A small-molecule ligand and the protein it binds are described below.
Small molecule (SMILES): CC(=O)N[C@@H]1[C@@H](O)[C@H](O)[C@@H](CO)O[C@H]1O

Binding-site contacts:
Ligand atom C7 contacts residue GLU135 of chain 1.A at 4.4 Å.
Ligand atom C5 contacts residue THR44 of chain 1.A at 4.4 Å.
Ligand atom N2 contacts residue ASN42 of chain 1.A at 2.7 Å (h-bond).
Ligand atom C3 contacts residue ASN42 of chain 1.A at 3.6 Å.
Ligand atom C1 contacts residue ASN42 of chain 1.A at 1.3 Å.
Ligand atom O6 contacts residue THR44 of chain 1.A at 3.7 Å.
Ligand atom O5 contacts residue THR44 of chain 1.A at 4.3 Å.
Ligand atom C4 contacts residue ASN42 of chain 1.A at 4.1 Å.
Ligand atom C8 contacts residue ASN42 of chain 1.A at 4.3 Å.
Ligand atom C2 contacts residue ASN42 of chain 1.A at 2.3 Å.
Ligand atom O7 contacts residue GLU135 of chain 1.A at 3.6 Å.
Ligand atom O5 contacts residue ASN42 of chain 1.A at 2.4 Å (h-bond).
Ligand atom C6 contacts residue THR44 of chain 1.A at 4.4 Å.
Ligand atom C7 contacts residue ASN42 of chain 1.A at 3.2 Å.
Ligand atom C5 contacts residue ASN42 of chain 1.A at 3.6 Å.
Ligand atom O7 contacts residue ASN42 of chain 1.A at 3.4 Å (h-bond).

Sequence of chain 1.A:
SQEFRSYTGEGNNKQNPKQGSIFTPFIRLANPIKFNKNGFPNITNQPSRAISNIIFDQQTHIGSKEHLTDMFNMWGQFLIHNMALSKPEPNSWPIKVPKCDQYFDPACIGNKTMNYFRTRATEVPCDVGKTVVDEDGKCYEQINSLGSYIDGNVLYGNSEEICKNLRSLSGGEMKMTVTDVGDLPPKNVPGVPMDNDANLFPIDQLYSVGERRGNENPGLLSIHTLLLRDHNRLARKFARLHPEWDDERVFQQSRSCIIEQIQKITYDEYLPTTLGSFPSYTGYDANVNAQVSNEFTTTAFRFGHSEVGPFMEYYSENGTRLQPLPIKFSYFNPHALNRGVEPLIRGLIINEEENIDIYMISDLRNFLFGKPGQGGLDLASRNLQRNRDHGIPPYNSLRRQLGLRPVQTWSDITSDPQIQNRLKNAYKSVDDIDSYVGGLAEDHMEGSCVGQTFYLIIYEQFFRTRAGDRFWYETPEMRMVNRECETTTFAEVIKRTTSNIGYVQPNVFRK